Sequence of chain 1.E:
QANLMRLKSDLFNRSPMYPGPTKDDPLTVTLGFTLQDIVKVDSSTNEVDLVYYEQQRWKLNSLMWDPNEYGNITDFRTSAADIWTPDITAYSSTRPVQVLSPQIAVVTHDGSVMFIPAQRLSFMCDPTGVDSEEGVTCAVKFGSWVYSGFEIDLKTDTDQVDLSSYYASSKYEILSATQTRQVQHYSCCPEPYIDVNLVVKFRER

A protein and the small-molecule ligand that binds it are described below.
Small molecule (SMILES): CC(=O)N[C@@H]1[C@@H](O)[C@H](O)[C@@H](CO)O[C@H]1O

Binding-site contacts:
Ligand atom C1 contacts residue ASN87 of chain 1.E at 4.4 Å.
Ligand atom C1 contacts residue ASN91 of chain 1.E at 1.4 Å.
Ligand atom N2 contacts residue ASN91 of chain 1.E at 3.0 Å (h-bond).
Ligand atom C7 contacts residue ASN91 of chain 1.E at 3.2 Å.
Ligand atom C2 contacts residue ASN91 of chain 1.E at 2.5 Å.
Ligand atom C8 contacts residue ASN91 of chain 1.E at 4.5 Å.
Ligand atom O5 contacts residue ASN91 of chain 1.E at 2.4 Å (h-bond).
Ligand atom C5 contacts residue ASN87 of chain 1.E at 4.1 Å.
Ligand atom C6 contacts residue ASN87 of chain 1.E at 4.1 Å.
Ligand atom O7 contacts residue ASN91 of chain 1.E at 2.8 Å (h-bond).
Ligand atom C3 contacts residue ASN91 of chain 1.E at 3.8 Å.
Ligand atom C5 contacts residue ASN91 of chain 1.E at 3.6 Å.
Ligand atom C4 contacts residue ASN91 of chain 1.E at 4.2 Å.
Ligand atom O5 contacts residue ASN87 of chain 1.E at 3.9 Å.